A small-molecule ligand and the protein it binds are described below.
Small molecule (SMILES): CC(=O)N[C@@H]1[C@@H](O)[C@H](O)[C@@H](CO)O[C@H]1O

Sequence of chain 1.A:
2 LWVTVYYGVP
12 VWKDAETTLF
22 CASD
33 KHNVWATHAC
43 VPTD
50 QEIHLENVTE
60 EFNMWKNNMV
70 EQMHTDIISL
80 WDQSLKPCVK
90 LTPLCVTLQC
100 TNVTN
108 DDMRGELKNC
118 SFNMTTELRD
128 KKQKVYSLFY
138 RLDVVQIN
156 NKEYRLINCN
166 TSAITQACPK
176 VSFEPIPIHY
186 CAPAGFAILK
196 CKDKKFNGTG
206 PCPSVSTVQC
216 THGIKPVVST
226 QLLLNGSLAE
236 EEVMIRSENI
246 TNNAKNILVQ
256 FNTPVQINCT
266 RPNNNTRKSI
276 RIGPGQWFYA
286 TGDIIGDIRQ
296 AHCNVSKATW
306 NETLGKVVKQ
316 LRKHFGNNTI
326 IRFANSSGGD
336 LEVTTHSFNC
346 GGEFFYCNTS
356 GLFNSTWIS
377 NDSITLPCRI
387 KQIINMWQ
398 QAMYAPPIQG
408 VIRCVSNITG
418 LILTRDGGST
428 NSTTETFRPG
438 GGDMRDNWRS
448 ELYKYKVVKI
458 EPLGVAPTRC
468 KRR

Binding-site contacts:
Ligand atom C1 contacts residue ASN263 of chain 1.A at 1.4 Å.
Ligand atom C2 contacts residue GLN261 of chain 1.A at 4.3 Å.
Ligand atom C4 contacts residue ASN263 of chain 1.A at 4.2 Å.
Ligand atom C4 contacts residue GLN261 of chain 1.A at 4.3 Å.
Ligand atom C8 contacts residue GLN261 of chain 1.A at 4.4 Å.
Ligand atom O7 contacts residue ASN263 of chain 1.A at 2.9 Å (h-bond).
Ligand atom O7 contacts residue SER379 of chain 1.A at 4.5 Å.
Ligand atom C8 contacts residue SER301 of chain 1.A at 3.2 Å.
Ligand atom C5 contacts residue ASN263 of chain 1.A at 3.7 Å.
Ligand atom C7 contacts residue SER301 of chain 1.A at 4.3 Å.
Ligand atom O6 contacts residue ARG410 of chain 1.A at 4.2 Å.
Ligand atom C7 contacts residue ASN263 of chain 1.A at 3.0 Å.
Ligand atom O7 contacts residue ASN299 of chain 1.A at 3.9 Å.
Ligand atom C7 contacts residue ASN299 of chain 1.A at 4.5 Å.
Ligand atom C8 contacts residue SER379 of chain 1.A at 4.2 Å.
Ligand atom N2 contacts residue GLN261 of chain 1.A at 4.5 Å.
Ligand atom O5 contacts residue GLN261 of chain 1.A at 4.4 Å.
Ligand atom C8 contacts residue VAL300 of chain 1.A at 3.9 Å (hydrophobic).
Ligand atom C1 contacts residue GLN261 of chain 1.A at 3.9 Å.
Ligand atom C3 contacts residue ASN263 of chain 1.A at 3.8 Å.
Ligand atom C5 contacts residue GLN261 of chain 1.A at 4.0 Å.
Ligand atom C2 contacts residue ASN263 of chain 1.A at 2.5 Å.
Ligand atom C8 contacts residue ASN263 of chain 1.A at 4.2 Å.
Ligand atom C3 contacts residue GLN261 of chain 1.A at 3.8 Å.
Ligand atom O5 contacts residue ARG410 of chain 1.A at 4.1 Å.
Ligand atom O4 contacts residue GLN261 of chain 1.A at 4.5 Å.
Ligand atom N2 contacts residue ASN263 of chain 1.A at 2.9 Å (h-bond).
Ligand atom C8 contacts residue ASN299 of chain 1.A at 4.0 Å.
Ligand atom O5 contacts residue ASN263 of chain 1.A at 2.4 Å (h-bond).